A protein and the small-molecule ligand that binds it are described below.
Small molecule (SMILES): CC(=O)N[C@H]1[C@H](O[C@H]2[C@H](O)[C@@H](NC(C)=O)CO[C@@H]2CO)O[C@H](CO)[C@@H](O)[C@@H]1O

Sequence of chain 3.O:
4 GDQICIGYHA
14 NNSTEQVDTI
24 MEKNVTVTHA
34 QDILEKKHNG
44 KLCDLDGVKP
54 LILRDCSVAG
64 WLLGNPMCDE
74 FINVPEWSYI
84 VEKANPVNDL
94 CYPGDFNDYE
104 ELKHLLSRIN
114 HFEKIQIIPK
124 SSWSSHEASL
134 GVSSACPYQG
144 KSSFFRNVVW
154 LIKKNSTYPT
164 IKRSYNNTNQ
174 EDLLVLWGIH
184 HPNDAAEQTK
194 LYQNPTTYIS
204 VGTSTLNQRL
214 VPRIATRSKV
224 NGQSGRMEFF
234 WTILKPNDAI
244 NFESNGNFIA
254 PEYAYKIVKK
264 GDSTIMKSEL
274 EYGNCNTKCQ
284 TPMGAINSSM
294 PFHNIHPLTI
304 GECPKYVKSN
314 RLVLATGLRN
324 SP

Sequence of chain 1.O:
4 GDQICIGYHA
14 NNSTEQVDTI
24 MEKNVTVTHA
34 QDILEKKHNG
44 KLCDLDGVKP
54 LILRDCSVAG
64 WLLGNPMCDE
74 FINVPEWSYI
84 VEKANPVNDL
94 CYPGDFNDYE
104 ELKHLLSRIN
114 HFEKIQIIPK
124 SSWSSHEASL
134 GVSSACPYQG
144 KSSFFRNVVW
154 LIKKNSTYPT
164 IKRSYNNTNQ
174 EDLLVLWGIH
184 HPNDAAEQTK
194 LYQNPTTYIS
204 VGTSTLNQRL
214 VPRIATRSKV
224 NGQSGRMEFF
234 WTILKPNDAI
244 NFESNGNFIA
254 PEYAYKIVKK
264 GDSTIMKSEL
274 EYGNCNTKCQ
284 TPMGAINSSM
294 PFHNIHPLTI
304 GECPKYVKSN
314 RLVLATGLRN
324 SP

Binding-site contacts:
Ligand atom N2 contacts residue ASN169 of chain 1.O at 3.4 Å (h-bond).
Ligand atom C5 contacts residue ASN240 of chain 1.O at 3.9 Å.
Ligand atom O5 contacts residue ASN240 of chain 1.O at 4.2 Å.
Ligand atom O4 contacts residue ASN240 of chain 1.O at 3.6 Å (h-bond).
Ligand atom O3 contacts residue ASN240 of chain 1.O at 4.2 Å.
Ligand atom O5 contacts residue ASN169 of chain 1.O at 2.4 Å (h-bond).
Ligand atom C4 contacts residue ASN169 of chain 1.O at 4.2 Å.
Ligand atom C3 contacts residue ASN240 of chain 1.O at 3.9 Å.
Ligand atom C7 contacts residue ARG220 of chain 3.O at 4.2 Å.
Ligand atom O7 contacts residue SER221 of chain 3.O at 4.1 Å.
Ligand atom N2 contacts residue ASN240 of chain 1.O at 4.0 Å.
Ligand atom C8 contacts residue LYS222 of chain 3.O at 3.3 Å.
Ligand atom C8 contacts residue ARG220 of chain 3.O at 3.8 Å.
Ligand atom C7 contacts residue ASN169 of chain 1.O at 4.0 Å.
Ligand atom C1 contacts residue ASN169 of chain 1.O at 1.5 Å.
Ligand atom C4 contacts residue ASN240 of chain 1.O at 4.1 Å.
Ligand atom C2 contacts residue ASN240 of chain 1.O at 4.3 Å.
Ligand atom C1 contacts residue ASN240 of chain 1.O at 4.2 Å.
Ligand atom C2 contacts residue ASN169 of chain 1.O at 2.8 Å.
Ligand atom C7 contacts residue LYS222 of chain 3.O at 3.4 Å.
Ligand atom C3 contacts residue ASN169 of chain 1.O at 3.6 Å.
Ligand atom O7 contacts residue LYS222 of chain 3.O at 2.7 Å (salt-bridge).
Ligand atom C8 contacts residue ASN169 of chain 1.O at 3.4 Å.
Ligand atom N2 contacts residue SER221 of chain 3.O at 3.9 Å.
Ligand atom C7 contacts residue SER221 of chain 3.O at 4.1 Å.
Ligand atom O7 contacts residue ARG220 of chain 3.O at 4.1 Å.
Ligand atom C5 contacts residue ASN169 of chain 1.O at 3.5 Å.